Sequence of chain 1.C:
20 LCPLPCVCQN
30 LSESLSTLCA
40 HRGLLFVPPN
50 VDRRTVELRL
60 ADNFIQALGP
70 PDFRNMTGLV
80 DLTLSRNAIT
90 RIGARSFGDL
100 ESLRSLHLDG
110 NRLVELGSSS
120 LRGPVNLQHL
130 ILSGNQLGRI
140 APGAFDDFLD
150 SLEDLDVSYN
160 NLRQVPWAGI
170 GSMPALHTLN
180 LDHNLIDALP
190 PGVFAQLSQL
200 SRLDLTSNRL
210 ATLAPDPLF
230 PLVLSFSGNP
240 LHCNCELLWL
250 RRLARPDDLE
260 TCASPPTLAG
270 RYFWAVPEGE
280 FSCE

Binding-site contacts:
Ligand atom C3 contacts residue ASN29 of chain 1.C at 3.8 Å.
Ligand atom C8 contacts residue ASN29 of chain 1.C at 4.2 Å.
Ligand atom C8 contacts residue ASP51 of chain 1.C at 4.4 Å.
Ligand atom C1 contacts residue LEU30 of chain 1.C at 4.4 Å (hydrophobic).
Ligand atom N2 contacts residue ASN29 of chain 1.C at 2.9 Å (h-bond).
Ligand atom C2 contacts residue ASN29 of chain 1.C at 2.5 Å.
Ligand atom O7 contacts residue ASN29 of chain 1.C at 4.1 Å.
Ligand atom C8 contacts residue LEU34 of chain 1.C at 3.7 Å (hydrophobic).
Ligand atom C4 contacts residue ASN29 of chain 1.C at 4.2 Å.
Ligand atom O5 contacts residue ASN29 of chain 1.C at 2.3 Å (h-bond).
Ligand atom C5 contacts residue ASN29 of chain 1.C at 3.6 Å.
Ligand atom C1 contacts residue ASN29 of chain 1.C at 1.4 Å.
Ligand atom C7 contacts residue ASN29 of chain 1.C at 3.8 Å.

A protein and the small-molecule ligand that binds it are described below.
Small molecule (SMILES): CC(=O)N[C@@H]1[C@@H](O)[C@H](O)[C@@H](CO)O[C@H]1O